Sequence of chain 2.A:
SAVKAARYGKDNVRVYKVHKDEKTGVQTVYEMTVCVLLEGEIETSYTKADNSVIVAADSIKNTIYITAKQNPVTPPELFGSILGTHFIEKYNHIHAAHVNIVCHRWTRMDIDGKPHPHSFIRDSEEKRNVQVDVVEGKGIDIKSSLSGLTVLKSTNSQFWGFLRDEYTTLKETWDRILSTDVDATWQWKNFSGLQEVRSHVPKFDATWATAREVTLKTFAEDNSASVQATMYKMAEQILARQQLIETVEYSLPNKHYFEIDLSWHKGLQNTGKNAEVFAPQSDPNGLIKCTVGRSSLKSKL

The protein below binds the small molecule below.
Small molecule (SMILES): Cn1c(=O)[nH]c2c(=O)[nH]c(=O)[nH]c21

Binding-site contacts:
Ligand atom O8 contacts residue ALA57 of chain 1.A at 3.5 Å.
Ligand atom O2 contacts residue ARG177 of chain 2.A at 2.9 Å (salt-bridge).
Ligand atom O6 contacts residue ILE55 of chain 1.A at 3.8 Å.
Ligand atom N1 contacts residue GLN229 of chain 2.A at 3.0 Å (h-bond).
Ligand atom N3 contacts residue PHE160 of chain 2.A at 3.5 Å.
Ligand atom O2 contacts residue PHE160 of chain 2.A at 3.7 Å.
Ligand atom N3 contacts residue ARG177 of chain 2.A at 3.1 Å (salt-bridge).
Ligand atom N9 contacts residue PHE160 of chain 2.A at 3.4 Å.
Ligand atom C10 contacts residue PHE160 of chain 2.A at 3.9 Å (hydrophobic).
Ligand atom C8 contacts residue PHE160 of chain 2.A at 3.7 Å (hydrophobic).
Ligand atom C2 contacts residue PHE160 of chain 2.A at 3.5 Å (hydrophobic).
Ligand atom C4 contacts residue ARG177 of chain 2.A at 3.9 Å.
Ligand atom C8 contacts residue ALA58 of chain 1.A at 3.4 Å (hydrophobic).
Ligand atom N7 contacts residue PHE160 of chain 2.A at 3.8 Å.
Ligand atom N7 contacts residue ALA58 of chain 1.A at 2.9 Å (h-bond).
Ligand atom C4 contacts residue ASN255 of chain 2.A at 3.9 Å.
Ligand atom C2 contacts residue VAL228 of chain 2.A at 3.9 Å (hydrophobic).
Ligand atom C5 contacts residue PHE160 of chain 2.A at 3.4 Å (hydrophobic).
Ligand atom C10 contacts residue LEU171 of chain 2.A at 3.8 Å (hydrophobic).
Ligand atom O2 contacts residue GLN229 of chain 2.A at 3.8 Å.
Ligand atom O2 contacts residue SER227 of chain 2.A at 3.4 Å.
Ligand atom N7 contacts residue ALA57 of chain 1.A at 3.7 Å.
Ligand atom O8 contacts residue LEU171 of chain 2.A at 3.6 Å.
Ligand atom C2 contacts residue ASN255 of chain 2.A at 3.9 Å.
Ligand atom O8 contacts residue ASP59 of chain 1.A at 2.8 Å (salt-bridge).
Ligand atom O6 contacts residue TYR9 of chain 1.A at 3.5 Å.
Ligand atom C6 contacts residue PHE160 of chain 2.A at 3.7 Å (hydrophobic).
Ligand atom C8 contacts residue ALA57 of chain 1.A at 3.9 Å (hydrophobic).
Ligand atom C6 contacts residue GLN229 of chain 2.A at 3.6 Å.
Ligand atom N9 contacts residue ARG177 of chain 2.A at 4.0 Å.
Ligand atom C8 contacts residue ASP59 of chain 1.A at 3.9 Å.
Ligand atom O6 contacts residue GLN229 of chain 2.A at 2.8 Å (h-bond).
Ligand atom C10 contacts residue ARG177 of chain 2.A at 3.4 Å.
Ligand atom N1 contacts residue PHE160 of chain 2.A at 3.6 Å.
Ligand atom O2 contacts residue VAL228 of chain 2.A at 2.8 Å (h-bond).
Ligand atom N3 contacts residue ASN255 of chain 2.A at 3.4 Å (h-bond).
Ligand atom O8 contacts residue ALA58 of chain 1.A at 3.2 Å (h-bond).
Ligand atom C2 contacts residue GLN229 of chain 2.A at 3.8 Å.
Ligand atom C2 contacts residue ARG177 of chain 2.A at 3.6 Å.
Ligand atom C4 contacts residue PHE160 of chain 2.A at 3.3 Å (hydrophobic).

Sequence of chain 1.A:
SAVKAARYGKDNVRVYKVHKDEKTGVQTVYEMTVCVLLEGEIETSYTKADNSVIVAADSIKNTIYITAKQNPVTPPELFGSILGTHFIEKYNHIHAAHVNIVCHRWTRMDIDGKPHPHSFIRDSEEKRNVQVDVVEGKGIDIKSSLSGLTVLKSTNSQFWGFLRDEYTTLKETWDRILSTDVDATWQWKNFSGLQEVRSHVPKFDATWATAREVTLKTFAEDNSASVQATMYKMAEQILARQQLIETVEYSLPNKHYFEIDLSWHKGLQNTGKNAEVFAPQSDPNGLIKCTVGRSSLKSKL